Sequence of chain 1.B:
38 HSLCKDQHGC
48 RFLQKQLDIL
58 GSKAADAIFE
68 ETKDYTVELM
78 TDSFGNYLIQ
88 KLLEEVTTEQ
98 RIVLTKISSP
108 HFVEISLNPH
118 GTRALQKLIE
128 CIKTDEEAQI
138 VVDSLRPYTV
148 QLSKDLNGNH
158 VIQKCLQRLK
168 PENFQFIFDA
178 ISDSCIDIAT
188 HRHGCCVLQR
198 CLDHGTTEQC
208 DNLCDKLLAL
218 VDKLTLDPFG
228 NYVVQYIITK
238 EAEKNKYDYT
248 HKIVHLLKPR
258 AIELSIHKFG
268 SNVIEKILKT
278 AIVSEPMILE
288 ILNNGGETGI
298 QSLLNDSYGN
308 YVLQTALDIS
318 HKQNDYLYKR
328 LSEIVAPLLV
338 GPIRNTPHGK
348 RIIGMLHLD

The small molecule below binds the protein below.
Small molecule (SMILES): Nc1ccn([C@@H]2O[C@H](CO[P](=O)(O)O[C@H]3[C@@H](O)[C@H](n4ccc(=O)[nH]c4=O)O[C@@H]3CO[P](=O)(O)O[C@H]3[C@@H](O)[C@H](n4cnc5c(N)ncnc54)O[C@@H]3CO[P](=O)(O)O[C@H]3[C@@H](O)[C@H](n4ccc(=O)[nH]c4=O)O[C@@H]3CO[P](=O)(O)O[C@H]3[C@@H](O)[C@H](n4cnc5c(=O)nc(N)[nH]c54)O[C@@H]3CO[P](=O)(O)O[C@H]3[C@@H](O)[C@H](n4ccc(=O)[nH]c4=O)O[C@@H]3CO)[C@@H](O[P](=O)(O)OC[C@H]3O[C@@H](n4cnc5c(N)ncnc54)[C@H](O)[C@@H]3O[P](=O)(O)OC[C@H]3O[C@@H](n4ccc(=O)[nH]c4=O)[C@H](O)[C@@H]3O[P](=O)(O)OC[C@H]3O[C@@H](n4cnc5c(N)ncnc54)[C@H](O)[C@@H]3O)[C@H]2O)c(=O)n1

Binding-site contacts:
Ligand atom N1 contacts residue TYR229 of chain 1.B at 3.1 Å (h-bond).
Ligand atom N1 contacts residue GLN123 of chain 1.B at 2.9 Å (h-bond).
Ligand atom O4 contacts residue GLN311 of chain 1.B at 2.9 Å (h-bond).
Ligand atom C6 contacts residue TYR308 of chain 1.B at 2.9 Å (hydrophobic).
Ligand atom C2 contacts residue TYR308 of chain 1.B at 2.9 Å (hydrophobic).
Ligand atom C4 contacts residue ARG48 of chain 1.B at 3.2 Å.
Ligand atom N2 contacts residue GLU272 of chain 1.B at 2.8 Å (salt-bridge).
Ligand atom O4 contacts residue ASN269 of chain 1.B at 3.2 Å (h-bond).
Ligand atom O2' contacts residue HIS117 of chain 1.B at 2.9 Å.
Ligand atom N3 contacts residue ARG48 of chain 1.B at 3.1 Å (salt-bridge).
Ligand atom N9 contacts residue ARG48 of chain 1.B at 3.1 Å (salt-bridge).
Ligand atom C2 contacts residue GLU272 of chain 1.B at 3.1 Å.
Ligand atom N3 contacts residue TYR308 of chain 1.B at 3.0 Å (h-bond).
Ligand atom C2 contacts residue ARG48 of chain 1.B at 3.2 Å.
Ligand atom N3 contacts residue ASN83 of chain 1.B at 3.0 Å (h-bond).
Ligand atom N1 contacts residue TYR308 of chain 1.B at 2.8 Å (h-bond).
Ligand atom O2' contacts residue ARG48 of chain 1.B at 2.7 Å (salt-bridge).
Ligand atom N7 contacts residue TYR229 of chain 1.B at 2.9 Å.
Ligand atom N2 contacts residue SER268 of chain 1.B at 2.9 Å (h-bond).
Ligand atom O2 contacts residue ASN83 of chain 1.B at 2.8 Å (h-bond).
Ligand atom O2 contacts residue TYR229 of chain 1.B at 3.1 Å.
Ligand atom C2 contacts residue TYR229 of chain 1.B at 3.0 Å (hydrophobic).
Ligand atom N7 contacts residue TYR84 of chain 1.B at 3.1 Å.
Ligand atom O2' contacts residue TYR305 of chain 1.B at 3.1 Å.
Ligand atom C5 contacts residue TYR308 of chain 1.B at 3.1 Å (hydrophobic).
Ligand atom O2' contacts residue LYS265 of chain 1.B at 2.6 Å (salt-bridge).
Ligand atom N1 contacts residue GLN51 of chain 1.B at 2.9 Å (h-bond).
Ligand atom C6 contacts residue TYR308 of chain 1.B at 3.2 Å (hydrophobic).
Ligand atom O2 contacts residue PHE266 of chain 1.B at 3.2 Å.
Ligand atom C5 contacts residue TYR229 of chain 1.B at 3.0 Å (hydrophobic).
Ligand atom N3 contacts residue ASN307 of chain 1.B at 2.6 Å (h-bond).
Ligand atom C5 contacts residue TYR229 of chain 1.B at 3.1 Å (hydrophobic).
Ligand atom O2 contacts residue ASN228 of chain 1.B at 2.9 Å (h-bond).
Ligand atom C4 contacts residue TYR308 of chain 1.B at 3.2 Å (hydrophobic).
Ligand atom C6 contacts residue TYR229 of chain 1.B at 3.2 Å (hydrophobic).
Ligand atom C6 contacts residue TYR229 of chain 1.B at 3.0 Å (hydrophobic).
Ligand atom O2' contacts residue PHE226 of chain 1.B at 3.2 Å.
Ligand atom N1 contacts residue GLU272 of chain 1.B at 2.5 Å (salt-bridge).
Ligand atom O3' contacts residue LYS265 of chain 1.B at 2.8 Å (salt-bridge).
Ligand atom N3 contacts residue ASN228 of chain 1.B at 3.2 Å (h-bond).